Sequence of chain 1.A:
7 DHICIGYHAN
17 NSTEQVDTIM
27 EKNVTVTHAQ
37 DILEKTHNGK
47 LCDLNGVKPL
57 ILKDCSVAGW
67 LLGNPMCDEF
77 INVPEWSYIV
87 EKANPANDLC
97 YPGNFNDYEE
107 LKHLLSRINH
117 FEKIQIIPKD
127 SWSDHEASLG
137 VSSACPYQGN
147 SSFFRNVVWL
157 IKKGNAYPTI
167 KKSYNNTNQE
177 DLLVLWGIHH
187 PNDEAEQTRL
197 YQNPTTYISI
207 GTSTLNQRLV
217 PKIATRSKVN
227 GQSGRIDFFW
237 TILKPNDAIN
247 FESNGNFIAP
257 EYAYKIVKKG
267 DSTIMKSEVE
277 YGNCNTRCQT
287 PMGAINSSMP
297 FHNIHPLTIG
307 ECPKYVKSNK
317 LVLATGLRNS

This protein binds this small molecule.
Small molecule (SMILES): CC(=O)N[C@@H]1[C@@H](O)[C@H](O)[C@@H](CO)O[C@H]1O

Binding-site contacts:
Ligand atom N2 contacts residue ASN29 of chain 1.A at 3.1 Å (h-bond).
Ligand atom C5 contacts residue ASN29 of chain 1.A at 3.2 Å.
Ligand atom C7 contacts residue ASN29 of chain 1.A at 3.3 Å.
Ligand atom O4 contacts residue LYS316 of chain 1.A at 4.4 Å.
Ligand atom C1 contacts residue ASN29 of chain 1.A at 1.3 Å.
Ligand atom C4 contacts residue ASN29 of chain 1.A at 4.0 Å.
Ligand atom C2 contacts residue ASN29 of chain 1.A at 2.5 Å.
Ligand atom O5 contacts residue GLN21 of chain 1.A at 4.3 Å.
Ligand atom C7 contacts residue LYS28 of chain 1.A at 4.2 Å.
Ligand atom C3 contacts residue ASN29 of chain 1.A at 3.7 Å.
Ligand atom N2 contacts residue LYS28 of chain 1.A at 4.3 Å.
Ligand atom O7 contacts residue ASN29 of chain 1.A at 3.0 Å (h-bond).
Ligand atom O5 contacts residue ASN29 of chain 1.A at 1.8 Å (h-bond).
Ligand atom O7 contacts residue LYS28 of chain 1.A at 4.5 Å.
Ligand atom C8 contacts residue LYS28 of chain 1.A at 3.7 Å.
Ligand atom C8 contacts residue ASN29 of chain 1.A at 4.4 Å.
Ligand atom C6 contacts residue ASN29 of chain 1.A at 4.2 Å.